A small-molecule ligand and the protein it binds are described below.
Small molecule (SMILES): CC(C)[C@@H]1CC[C@@H](C)C[C@@H]1CN

Sequence of chain 1.C:
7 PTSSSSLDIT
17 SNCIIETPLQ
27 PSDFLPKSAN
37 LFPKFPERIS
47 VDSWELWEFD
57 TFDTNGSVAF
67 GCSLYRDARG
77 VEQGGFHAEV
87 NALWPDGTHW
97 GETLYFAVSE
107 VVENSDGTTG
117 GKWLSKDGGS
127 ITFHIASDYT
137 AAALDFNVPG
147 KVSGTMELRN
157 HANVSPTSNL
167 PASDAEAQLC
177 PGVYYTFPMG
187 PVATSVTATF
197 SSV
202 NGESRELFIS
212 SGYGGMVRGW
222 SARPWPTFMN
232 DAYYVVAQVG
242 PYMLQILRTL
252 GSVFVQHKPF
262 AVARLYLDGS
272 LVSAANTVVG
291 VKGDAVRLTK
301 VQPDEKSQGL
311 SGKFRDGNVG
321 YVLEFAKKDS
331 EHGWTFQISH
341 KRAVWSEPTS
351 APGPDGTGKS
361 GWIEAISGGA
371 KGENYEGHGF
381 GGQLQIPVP

Binding-site contacts:
Ligand atom C7 contacts residue ASP112 of chain 1.C at 4.3 Å.
Ligand atom N12 contacts residue TYR135 of chain 1.C at 3.1 Å (h-bond).
Ligand atom C10 contacts residue SO41 of chain 1.CA at 3.9 Å.
Ligand atom C4 contacts residue GLU109 of chain 1.C at 3.5 Å.
Ligand atom C7 contacts residue SER133 of chain 1.C at 3.9 Å.
Ligand atom C4 contacts residue SO41 of chain 1.CA at 3.8 Å.
Ligand atom C11 contacts residue SO41 of chain 1.CA at 3.3 Å.
Ligand atom N12 contacts residue SO41 of chain 1.CA at 2.8 Å (h-bond).
Ligand atom C2 contacts residue TYR135 of chain 1.C at 4.5 Å (hydrophobic).
Ligand atom C11 contacts residue TYR135 of chain 1.C at 3.3 Å (hydrophobic).
Ligand atom C11 contacts residue GLU109 of chain 1.C at 3.8 Å.
Ligand atom C10 contacts residue LEU31 of chain 1.C at 4.3 Å (hydrophobic).
Ligand atom C3 contacts residue GLU109 of chain 1.C at 3.5 Å.
Ligand atom C2 contacts residue GOL1 of chain 1.W at 3.6 Å.
Ligand atom N12 contacts residue GLU109 of chain 1.C at 3.0 Å (salt-bridge).
Ligand atom C7 contacts residue GLY113 of chain 1.C at 4.0 Å.
Ligand atom C11 contacts residue SER34 of chain 1.C at 3.4 Å.
Ligand atom N12 contacts residue SER34 of chain 1.C at 3.6 Å (h-bond).
Ligand atom C1 contacts residue GOL1 of chain 1.W at 4.1 Å.
Ligand atom C7 contacts residue GOL1 of chain 1.W at 3.4 Å.
Ligand atom C3 contacts residue GLY113 of chain 1.C at 4.0 Å.